Binding-site contacts:
Ligand atom C7 contacts residue ASN341 of chain 1.H at 3.4 Å.
Ligand atom C5 contacts residue ASN341 of chain 1.H at 3.7 Å.
Ligand atom O7 contacts residue HIS386 of chain 1.D at 4.3 Å.
Ligand atom C8 contacts residue GLU357 of chain 1.H at 3.6 Å.
Ligand atom N2 contacts residue ASN341 of chain 1.H at 2.8 Å (h-bond).
Ligand atom C8 contacts residue ASN341 of chain 1.H at 4.5 Å.
Ligand atom C4 contacts residue ASN341 of chain 1.H at 4.2 Å.
Ligand atom C2 contacts residue ASN341 of chain 1.H at 2.4 Å.
Ligand atom O5 contacts residue ASN341 of chain 1.H at 2.4 Å (h-bond).
Ligand atom C8 contacts residue LYS276 of chain 1.H at 3.6 Å.
Ligand atom O7 contacts residue ASN341 of chain 1.H at 3.6 Å.
Ligand atom C3 contacts residue ASN341 of chain 1.H at 3.8 Å.
Ligand atom C1 contacts residue ASN341 of chain 1.H at 1.4 Å.

Sequence of chain 1.H:
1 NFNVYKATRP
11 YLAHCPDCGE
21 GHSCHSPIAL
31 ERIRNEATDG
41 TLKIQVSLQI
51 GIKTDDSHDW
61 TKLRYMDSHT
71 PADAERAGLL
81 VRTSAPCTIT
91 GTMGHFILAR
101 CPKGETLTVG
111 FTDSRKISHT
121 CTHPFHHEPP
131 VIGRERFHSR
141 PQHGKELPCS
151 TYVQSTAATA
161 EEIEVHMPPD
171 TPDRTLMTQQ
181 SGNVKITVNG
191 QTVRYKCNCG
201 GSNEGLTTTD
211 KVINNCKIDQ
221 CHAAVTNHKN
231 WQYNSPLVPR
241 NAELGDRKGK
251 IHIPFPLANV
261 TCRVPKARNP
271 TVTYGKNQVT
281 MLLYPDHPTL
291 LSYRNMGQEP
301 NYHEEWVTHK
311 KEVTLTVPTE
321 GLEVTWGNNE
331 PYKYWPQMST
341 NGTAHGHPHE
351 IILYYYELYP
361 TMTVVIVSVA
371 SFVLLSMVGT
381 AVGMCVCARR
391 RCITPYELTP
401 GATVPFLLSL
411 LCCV

This protein binds this small molecule.
Small molecule (SMILES): CC(=O)N[C@@H]1[C@@H](O)[C@H](O)[C@@H](CO)O[C@H]1O

Sequence of chain 1.D:
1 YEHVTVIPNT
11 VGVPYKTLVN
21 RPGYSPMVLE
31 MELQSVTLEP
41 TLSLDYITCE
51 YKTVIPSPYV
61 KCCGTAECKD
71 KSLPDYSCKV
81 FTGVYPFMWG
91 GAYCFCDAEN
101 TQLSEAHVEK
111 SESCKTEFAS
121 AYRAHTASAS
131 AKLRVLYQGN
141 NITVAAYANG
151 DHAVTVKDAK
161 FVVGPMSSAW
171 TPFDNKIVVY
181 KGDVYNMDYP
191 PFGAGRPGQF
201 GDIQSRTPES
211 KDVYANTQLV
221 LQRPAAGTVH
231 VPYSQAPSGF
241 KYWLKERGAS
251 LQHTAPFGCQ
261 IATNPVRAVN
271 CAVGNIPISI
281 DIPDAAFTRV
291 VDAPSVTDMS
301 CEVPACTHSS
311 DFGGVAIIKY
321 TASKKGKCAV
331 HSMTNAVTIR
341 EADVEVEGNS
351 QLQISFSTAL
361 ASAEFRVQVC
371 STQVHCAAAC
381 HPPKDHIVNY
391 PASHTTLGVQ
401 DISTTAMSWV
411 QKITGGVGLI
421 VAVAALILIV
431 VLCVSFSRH